The protein below binds the small molecule below.
Small molecule (SMILES): CO[C@H]1O[C@H](CO)[C@@H](O)[C@H](O)[C@@H]1O

Sequence of chain 1.B:
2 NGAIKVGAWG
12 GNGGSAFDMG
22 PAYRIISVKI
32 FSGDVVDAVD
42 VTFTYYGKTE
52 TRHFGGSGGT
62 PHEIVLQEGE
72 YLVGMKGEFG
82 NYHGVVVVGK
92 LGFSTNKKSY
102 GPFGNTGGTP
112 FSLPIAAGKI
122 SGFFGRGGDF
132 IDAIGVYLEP

Binding-site contacts:
Ligand atom O5 contacts residue ASP130 of chain 1.B at 3.1 Å (salt-bridge).
Ligand atom C5 contacts residue ASP130 of chain 1.B at 3.9 Å.
Ligand atom O6 contacts residue ASP133 of chain 1.B at 2.7 Å (salt-bridge).
Ligand atom O2 contacts residue ASP130 of chain 1.B at 4.1 Å.
Ligand atom C5 contacts residue ASP133 of chain 1.B at 3.9 Å.
Ligand atom O1 contacts residue ASP130 of chain 1.B at 4.5 Å.
Ligand atom O2 contacts residue GLY129 of chain 1.B at 3.7 Å.
Ligand atom C6 contacts residue ASP133 of chain 1.B at 3.5 Å.
Ligand atom O6 contacts residue ASP130 of chain 1.B at 2.7 Å (salt-bridge).
Ligand atom C1 contacts residue ASP130 of chain 1.B at 4.2 Å.
Ligand atom C7 contacts residue ASP130 of chain 1.B at 4.1 Å.
Ligand atom C4 contacts residue GLY15 of chain 1.B at 3.5 Å.
Ligand atom O6 contacts residue GLY129 of chain 1.B at 3.3 Å.
Ligand atom O4 contacts residue GLY15 of chain 1.B at 2.8 Å (h-bond).
Ligand atom C3 contacts residue GLY15 of chain 1.B at 3.7 Å.
Ligand atom C6 contacts residue VAL86 of chain 1.B at 3.9 Å (hydrophobic).
Ligand atom O5 contacts residue GLY129 of chain 1.B at 4.2 Å.
Ligand atom O3 contacts residue GLY15 of chain 1.B at 2.9 Å (h-bond).
Ligand atom O4 contacts residue ASP133 of chain 1.B at 2.5 Å (salt-bridge).
Ligand atom O2 contacts residue GLY15 of chain 1.B at 4.0 Å.
Ligand atom C6 contacts residue PHE131 of chain 1.B at 3.6 Å (hydrophobic).
Ligand atom O3 contacts residue GLY14 of chain 1.B at 3.9 Å.
Ligand atom C4 contacts residue ASP133 of chain 1.B at 3.2 Å.
Ligand atom C6 contacts residue VAL88 of chain 1.B at 4.2 Å (hydrophobic).
Ligand atom C6 contacts residue ASP130 of chain 1.B at 3.7 Å.
Ligand atom O6 contacts residue PHE131 of chain 1.B at 2.8 Å (h-bond).
Ligand atom O4 contacts residue VAL86 of chain 1.B at 3.9 Å.
Ligand atom C5 contacts residue VAL86 of chain 1.B at 4.1 Å (hydrophobic).
Ligand atom O4 contacts residue GLY14 of chain 1.B at 3.2 Å.
Ligand atom C4 contacts residue GLY14 of chain 1.B at 4.2 Å.
Ligand atom C4 contacts residue VAL86 of chain 1.B at 4.3 Å (hydrophobic).